The small molecule below binds the protein below.
Small molecule (SMILES): OC[C@H]1O[C@](O)(CO)[C@@H](O)[C@@H]1O

Sequence of chain 1.B:
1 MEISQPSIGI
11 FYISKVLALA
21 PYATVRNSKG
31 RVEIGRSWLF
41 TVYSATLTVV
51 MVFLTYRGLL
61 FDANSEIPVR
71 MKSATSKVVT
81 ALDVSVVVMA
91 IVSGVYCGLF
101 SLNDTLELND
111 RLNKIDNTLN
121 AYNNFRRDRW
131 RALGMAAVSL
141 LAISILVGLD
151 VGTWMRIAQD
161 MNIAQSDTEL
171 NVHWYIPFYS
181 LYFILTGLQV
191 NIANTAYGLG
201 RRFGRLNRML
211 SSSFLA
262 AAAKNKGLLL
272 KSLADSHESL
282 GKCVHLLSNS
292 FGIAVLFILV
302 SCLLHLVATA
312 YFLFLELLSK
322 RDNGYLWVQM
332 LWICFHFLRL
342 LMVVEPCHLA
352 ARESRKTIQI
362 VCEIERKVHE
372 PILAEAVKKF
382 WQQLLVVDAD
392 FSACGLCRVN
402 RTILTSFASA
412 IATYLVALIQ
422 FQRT

Binding-site contacts:
Ligand atom O4 contacts residue THR310 of chain 1.B at 2.4 Å (h-bond).
Ligand atom C4 contacts residue ASP83 of chain 1.B at 3.8 Å.
Ligand atom O3 contacts residue ASP83 of chain 1.B at 2.5 Å (salt-bridge).
Ligand atom O1 contacts residue ARG70 of chain 1.B at 2.9 Å (salt-bridge).
Ligand atom O2 contacts residue ASP83 of chain 1.B at 2.1 Å (salt-bridge).
Ligand atom O5 contacts residue ASP83 of chain 1.B at 4.0 Å.
Ligand atom C4 contacts residue THR310 of chain 1.B at 3.0 Å.
Ligand atom O2 contacts residue ARG70 of chain 1.B at 2.9 Å (salt-bridge).
Ligand atom C5 contacts residue GLN330 of chain 1.B at 3.9 Å.
Ligand atom C3 contacts residue TYR182 of chain 1.B at 3.0 Å (hydrophobic).
Ligand atom O4 contacts residue HIS337 of chain 1.B at 2.8 Å (h-bond).
Ligand atom O3 contacts residue TYR182 of chain 1.B at 2.3 Å (h-bond).
Ligand atom C6 contacts residue PHE313 of chain 1.B at 3.9 Å (hydrophobic).
Ligand atom O3 contacts residue PHE178 of chain 1.B at 3.9 Å.
Ligand atom O6 contacts residue PHE313 of chain 1.B at 3.4 Å.
Ligand atom O6 contacts residue ASP83 of chain 1.B at 3.8 Å.
Ligand atom C4 contacts residue HIS337 of chain 1.B at 3.9 Å.
Ligand atom C5 contacts residue THR310 of chain 1.B at 3.4 Å.
Ligand atom C2 contacts residue ARG70 of chain 1.B at 3.7 Å.
Ligand atom C6 contacts residue THR310 of chain 1.B at 3.1 Å.
Ligand atom O6 contacts residue THR310 of chain 1.B at 3.7 Å.
Ligand atom C1 contacts residue ASP150 of chain 1.B at 3.8 Å.
Ligand atom O2 contacts residue PHE178 of chain 1.B at 3.5 Å.
Ligand atom O5 contacts residue ARG70 of chain 1.B at 3.6 Å (salt-bridge).
Ligand atom C1 contacts residue TRP333 of chain 1.B at 3.5 Å (hydrophobic).
Ligand atom O1 contacts residue TYR179 of chain 1.B at 3.6 Å.
Ligand atom O3 contacts residue HIS306 of chain 1.B at 3.4 Å.
Ligand atom C1 contacts residue TYR182 of chain 1.B at 3.8 Å (hydrophobic).
Ligand atom C6 contacts residue GLN330 of chain 1.B at 3.0 Å.
Ligand atom O1 contacts residue ASP150 of chain 1.B at 3.2 Å (salt-bridge).
Ligand atom O1 contacts residue PHE178 of chain 1.B at 3.4 Å.
Ligand atom C3 contacts residue ASP83 of chain 1.B at 3.3 Å.
Ligand atom C2 contacts residue ASP83 of chain 1.B at 3.2 Å.
Ligand atom O4 contacts residue TRP333 of chain 1.B at 3.4 Å.
Ligand atom C4 contacts residue TYR182 of chain 1.B at 4.1 Å (hydrophobic).
Ligand atom C3 contacts residue TRP333 of chain 1.B at 4.1 Å (hydrophobic).
Ligand atom C2 contacts residue TYR182 of chain 1.B at 4.1 Å (hydrophobic).
Ligand atom C1 contacts residue PHE178 of chain 1.B at 3.8 Å (hydrophobic).
Ligand atom C5 contacts residue TRP333 of chain 1.B at 4.0 Å (hydrophobic).
Ligand atom O6 contacts residue GLN330 of chain 1.B at 4.1 Å.